Binding-site contacts:
Ligand atom O36 contacts residue HIS161 of chain 1.A at 3.0 Å (h-bond).
Ligand atom O37 contacts residue ASN206 of chain 1.A at 3.3 Å (h-bond).
Ligand atom C29 contacts residue GLU416 of chain 1.A at 3.2 Å.
Ligand atom O36 contacts residue TRP473 of chain 1.A at 2.9 Å (h-bond).
Ligand atom C30 contacts residue GLU416 of chain 1.A at 3.4 Å.
Ligand atom C31 contacts residue TRP465 of chain 1.A at 3.5 Å (hydrophobic).
Ligand atom C23 contacts residue TRP388 of chain 1.A at 3.4 Å (hydrophobic).
Ligand atom O35 contacts residue TRP465 of chain 1.A at 2.5 Å (h-bond).
Ligand atom O37 contacts residue GLU416 of chain 1.A at 2.4 Å (salt-bridge).
Ligand atom C1 contacts residue GLY386 of chain 1.A at 3.0 Å.
Ligand atom C13 contacts residue TRP388 of chain 1.A at 3.5 Å (hydrophobic).
Ligand atom C23 contacts residue MET297 of chain 1.A at 3.2 Å (hydrophobic).
Ligand atom O36 contacts residue GLN57 of chain 1.A at 3.4 Å (h-bond).
Ligand atom C32 contacts residue TRP465 of chain 1.A at 3.4 Å (hydrophobic).
Ligand atom C26 contacts residue PHE221 of chain 1.A at 2.8 Å (hydrophobic).
Ligand atom C20 contacts residue TRP388 of chain 1.A at 3.5 Å (hydrophobic).
Ligand atom O37 contacts residue GLU207 of chain 1.A at 2.2 Å (salt-bridge).
Ligand atom C28 contacts residue GLU416 of chain 1.A at 3.3 Å.
Ligand atom C29 contacts residue GLU207 of chain 1.A at 3.0 Å.
Ligand atom C8 contacts residue TRP388 of chain 1.A at 3.1 Å (hydrophobic).
Ligand atom O22 contacts residue TRP388 of chain 1.A at 2.8 Å.
Ligand atom O34 contacts residue TYR481 of chain 1.A at 2.9 Å (h-bond).
Ligand atom C2 contacts residue GLY386 of chain 1.A at 3.4 Å.
Ligand atom O34 contacts residue GLU472 of chain 1.A at 3.4 Å (salt-bridge).
Ligand atom O37 contacts residue ASN343 of chain 1.A at 3.4 Å (h-bond).
Ligand atom O35 contacts residue GLN57 of chain 1.A at 3.2 Å (h-bond).
Ligand atom C10 contacts residue TRP388 of chain 1.A at 3.5 Å (hydrophobic).
Ligand atom C23 contacts residue ASN273 of chain 1.A at 3.5 Å.
Ligand atom C7 contacts residue TRP388 of chain 1.A at 3.5 Å (hydrophobic).
Ligand atom O27 contacts residue GLU207 of chain 1.A at 2.6 Å (salt-bridge).
Ligand atom O18 contacts residue GLU207 of chain 1.A at 3.5 Å (salt-bridge).
Ligand atom C21 contacts residue TRP388 of chain 1.A at 3.2 Å (hydrophobic).
Ligand atom C33 contacts residue TYR481 of chain 1.A at 3.3 Å (hydrophobic).
Ligand atom C17 contacts residue GLU207 of chain 1.A at 3.5 Å.
Ligand atom O35 contacts residue GLU472 of chain 1.A at 3.1 Å (salt-bridge).
Ligand atom O18 contacts residue TYR345 of chain 1.A at 3.5 Å.
Ligand atom N9 contacts residue TRP388 of chain 1.A at 3.2 Å.
Ligand atom C32 contacts residue TYR345 of chain 1.A at 3.4 Å (hydrophobic).
Ligand atom C33 contacts residue GLU472 of chain 1.A at 3.3 Å.
Ligand atom C28 contacts residue GLU207 of chain 1.A at 3.0 Å.

A protein and the small-molecule ligand that binds it are described below.
Small molecule (SMILES): CC[C@H]1[C@H](O[C@@H]2O[C@H](CO)[C@@H](O)[C@H](O)[C@H]2O)OC=C(C(=O)OC)[C@H]1C[C@@H]1NCCc2c1[nH]c1ccccc21

Sequence of chain 1.A:
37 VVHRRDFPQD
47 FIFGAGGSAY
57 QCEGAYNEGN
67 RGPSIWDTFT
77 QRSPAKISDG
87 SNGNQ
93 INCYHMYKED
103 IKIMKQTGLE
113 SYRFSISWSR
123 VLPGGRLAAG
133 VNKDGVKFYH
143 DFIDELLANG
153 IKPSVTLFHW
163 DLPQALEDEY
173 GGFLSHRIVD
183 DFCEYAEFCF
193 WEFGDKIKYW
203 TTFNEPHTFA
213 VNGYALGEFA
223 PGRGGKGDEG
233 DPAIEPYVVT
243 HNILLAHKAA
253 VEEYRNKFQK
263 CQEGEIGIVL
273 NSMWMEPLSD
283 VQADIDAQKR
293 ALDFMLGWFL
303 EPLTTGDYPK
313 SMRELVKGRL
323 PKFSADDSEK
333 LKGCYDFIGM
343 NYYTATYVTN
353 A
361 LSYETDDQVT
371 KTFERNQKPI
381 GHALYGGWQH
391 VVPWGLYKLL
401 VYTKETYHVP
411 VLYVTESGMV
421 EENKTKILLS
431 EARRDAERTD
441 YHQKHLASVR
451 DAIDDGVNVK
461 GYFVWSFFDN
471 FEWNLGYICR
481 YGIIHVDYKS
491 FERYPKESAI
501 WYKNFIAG